Sequence of chain 4.A:
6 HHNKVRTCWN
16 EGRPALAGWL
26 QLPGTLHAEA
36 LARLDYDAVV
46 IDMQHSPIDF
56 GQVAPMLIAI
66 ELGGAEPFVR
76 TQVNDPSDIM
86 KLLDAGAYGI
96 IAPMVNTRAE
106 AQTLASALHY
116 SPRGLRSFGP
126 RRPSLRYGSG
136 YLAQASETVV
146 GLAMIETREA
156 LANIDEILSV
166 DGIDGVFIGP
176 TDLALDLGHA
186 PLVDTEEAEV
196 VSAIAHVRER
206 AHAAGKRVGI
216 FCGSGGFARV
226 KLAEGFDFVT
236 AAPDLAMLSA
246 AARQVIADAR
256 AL

Binding-site contacts:
Ligand atom C1 contacts residue PHE123 of chain 6.A at 3.8 Å (hydrophobic).
Ligand atom C2 contacts residue LEU137 of chain 6.A at 3.8 Å (hydrophobic).
Ligand atom C3 contacts residue PHE123 of chain 6.A at 3.7 Å (hydrophobic).
Ligand atom O1 contacts residue SER129 of chain 6.A at 3.3 Å.
Ligand atom O2 contacts residue SER134 of chain 6.A at 2.9 Å (h-bond).
Ligand atom O2 contacts residue GLY133 of chain 6.A at 4.2 Å.
Ligand atom C2 contacts residue SER134 of chain 6.A at 4.1 Å.
Ligand atom O1 contacts residue GLY133 of chain 6.A at 3.6 Å.
Ligand atom C2 contacts residue TYR136 of chain 6.A at 4.3 Å (hydrophobic).
Ligand atom O2 contacts residue GLY135 of chain 6.A at 4.3 Å.
Ligand atom C2 contacts residue PHE123 of chain 6.A at 3.8 Å (hydrophobic).
Ligand atom O3 contacts residue PRO186 of chain 4.A at 3.6 Å.
Ligand atom O3 contacts residue PHE123 of chain 6.A at 3.9 Å.
Ligand atom O2 contacts residue LEU137 of chain 6.A at 3.0 Å (h-bond).
Ligand atom C1 contacts residue PRO125 of chain 6.A at 4.0 Å (hydrophobic).
Ligand atom O1 contacts residue TYR136 of chain 6.A at 3.8 Å.
Ligand atom C3 contacts residue SER134 of chain 6.A at 4.4 Å.
Ligand atom O3 contacts residue LEU137 of chain 6.A at 4.0 Å.
Ligand atom O2 contacts residue TYR136 of chain 6.A at 3.5 Å (h-bond).
Ligand atom C1 contacts residue TYR136 of chain 6.A at 4.0 Å (hydrophobic).
Ligand atom C1 contacts residue SER129 of chain 6.A at 4.0 Å.

This small molecule binds to this protein.
Small molecule (SMILES): O=C[C@H](O)CO

Sequence of chain 6.A:
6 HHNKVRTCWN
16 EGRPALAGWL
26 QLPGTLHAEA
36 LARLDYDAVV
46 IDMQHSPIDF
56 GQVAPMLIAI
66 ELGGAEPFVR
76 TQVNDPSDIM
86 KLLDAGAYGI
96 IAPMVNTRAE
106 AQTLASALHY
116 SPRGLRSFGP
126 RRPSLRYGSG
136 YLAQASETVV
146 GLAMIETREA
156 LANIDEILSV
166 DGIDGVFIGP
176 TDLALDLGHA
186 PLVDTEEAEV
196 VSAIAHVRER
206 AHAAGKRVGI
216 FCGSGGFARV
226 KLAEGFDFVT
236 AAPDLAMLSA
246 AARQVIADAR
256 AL